Sequence of chain 1.A:
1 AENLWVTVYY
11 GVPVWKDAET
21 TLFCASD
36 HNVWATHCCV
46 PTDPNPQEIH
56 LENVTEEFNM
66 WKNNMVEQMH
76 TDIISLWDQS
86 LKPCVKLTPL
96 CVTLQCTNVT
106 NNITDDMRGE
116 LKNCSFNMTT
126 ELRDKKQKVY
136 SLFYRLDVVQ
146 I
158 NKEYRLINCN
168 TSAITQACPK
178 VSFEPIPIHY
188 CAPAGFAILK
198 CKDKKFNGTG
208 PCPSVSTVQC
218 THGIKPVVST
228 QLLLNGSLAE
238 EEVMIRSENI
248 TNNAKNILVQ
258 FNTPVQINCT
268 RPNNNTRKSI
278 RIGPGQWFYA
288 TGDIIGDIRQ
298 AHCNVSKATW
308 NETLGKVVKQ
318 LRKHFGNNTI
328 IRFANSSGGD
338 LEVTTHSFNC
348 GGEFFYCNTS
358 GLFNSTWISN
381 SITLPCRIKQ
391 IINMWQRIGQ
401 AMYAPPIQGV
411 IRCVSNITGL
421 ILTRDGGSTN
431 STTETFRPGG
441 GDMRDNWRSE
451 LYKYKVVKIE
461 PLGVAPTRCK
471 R

The small molecule below binds the protein below.
Small molecule (SMILES): CC(=O)N[C@@H]1[C@@H](O)[C@H](O)[C@@H](CO)O[C@H]1O

Binding-site contacts:
Ligand atom C6 contacts residue THR206 of chain 1.A at 4.0 Å.
Ligand atom C4 contacts residue THR206 of chain 1.A at 4.3 Å.
Ligand atom C7 contacts residue ASN204 of chain 1.A at 3.9 Å.
Ligand atom O7 contacts residue PRO208 of chain 1.A at 4.5 Å.
Ligand atom C2 contacts residue THR206 of chain 1.A at 4.0 Å.
Ligand atom O5 contacts residue ASN204 of chain 1.A at 2.4 Å (h-bond).
Ligand atom N2 contacts residue ASN204 of chain 1.A at 2.8 Å (h-bond).
Ligand atom C1 contacts residue THR206 of chain 1.A at 4.5 Å.
Ligand atom C1 contacts residue ASN204 of chain 1.A at 1.5 Å.
Ligand atom O7 contacts residue THR206 of chain 1.A at 4.5 Å.
Ligand atom C3 contacts residue ASN204 of chain 1.A at 3.8 Å.
Ligand atom C4 contacts residue ASN204 of chain 1.A at 4.2 Å.
Ligand atom O7 contacts residue ASN204 of chain 1.A at 4.5 Å.
Ligand atom C2 contacts residue ASN204 of chain 1.A at 2.5 Å.
Ligand atom O5 contacts residue THR206 of chain 1.A at 4.1 Å.
Ligand atom C5 contacts residue ASN204 of chain 1.A at 3.7 Å.